Sequence of chain 1.G:
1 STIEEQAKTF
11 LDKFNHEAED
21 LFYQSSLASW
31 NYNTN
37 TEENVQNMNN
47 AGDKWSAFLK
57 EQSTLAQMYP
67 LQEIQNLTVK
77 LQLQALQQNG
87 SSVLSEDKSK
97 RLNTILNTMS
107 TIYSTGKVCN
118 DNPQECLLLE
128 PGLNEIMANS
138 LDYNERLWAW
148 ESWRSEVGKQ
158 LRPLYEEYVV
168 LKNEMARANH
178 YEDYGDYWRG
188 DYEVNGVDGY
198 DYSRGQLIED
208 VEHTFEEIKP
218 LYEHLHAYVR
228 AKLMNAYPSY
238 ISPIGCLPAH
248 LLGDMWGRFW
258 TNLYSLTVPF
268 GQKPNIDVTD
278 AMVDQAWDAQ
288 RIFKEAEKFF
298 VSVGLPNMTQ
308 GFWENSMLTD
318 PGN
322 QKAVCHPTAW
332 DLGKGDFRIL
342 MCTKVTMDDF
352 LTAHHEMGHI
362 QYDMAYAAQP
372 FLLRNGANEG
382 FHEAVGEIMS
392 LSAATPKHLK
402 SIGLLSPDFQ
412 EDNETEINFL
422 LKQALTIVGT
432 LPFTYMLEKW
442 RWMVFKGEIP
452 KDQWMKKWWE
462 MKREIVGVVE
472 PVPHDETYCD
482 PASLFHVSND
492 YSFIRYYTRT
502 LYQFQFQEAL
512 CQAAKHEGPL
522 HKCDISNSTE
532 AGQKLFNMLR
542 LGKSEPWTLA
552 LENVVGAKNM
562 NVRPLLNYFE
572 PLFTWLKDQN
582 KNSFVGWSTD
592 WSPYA

Binding-site contacts:
Ligand atom C5 contacts residue LYS8 of chain 1.G at 4.1 Å.
Ligand atom C4 contacts residue ASN72 of chain 1.G at 4.2 Å.
Ligand atom C1 contacts residue ASN72 of chain 1.G at 1.5 Å.
Ligand atom C8 contacts residue ASN72 of chain 1.G at 4.0 Å.
Ligand atom O7 contacts residue ASN72 of chain 1.G at 3.4 Å (h-bond).
Ligand atom N2 contacts residue ASN72 of chain 1.G at 2.8 Å (h-bond).
Ligand atom C8 contacts residue LEU73 of chain 1.G at 3.8 Å (hydrophobic).
Ligand atom O5 contacts residue ASN72 of chain 1.G at 2.5 Å (h-bond).
Ligand atom C7 contacts residue ASN72 of chain 1.G at 3.2 Å.
Ligand atom C3 contacts residue ASN72 of chain 1.G at 3.7 Å.
Ligand atom C1 contacts residue LYS8 of chain 1.G at 3.5 Å.
Ligand atom O5 contacts residue LYS8 of chain 1.G at 2.9 Å (salt-bridge).
Ligand atom C2 contacts residue ASN72 of chain 1.G at 2.3 Å.
Ligand atom C6 contacts residue LYS8 of chain 1.G at 4.2 Å.
Ligand atom C5 contacts residue ASN72 of chain 1.G at 3.8 Å.

This protein binds this small molecule.
Small molecule (SMILES): CC(=O)N[C@@H]1[C@@H](O)[C@H](O)[C@@H](CO)O[C@H]1O